Binding-site contacts:
Ligand atom C6 contacts residue PHE342 of chain 1.A at 3.6 Å (hydrophobic).
Ligand atom O6 contacts residue PHE342 of chain 1.A at 3.5 Å.
Ligand atom O6 contacts residue LEU368 of chain 1.A at 3.5 Å.
Ligand atom O6 contacts residue PHE338 of chain 1.A at 3.8 Å.

A protein and the small-molecule ligand that binds it are described below.
Small molecule (SMILES): CC(=O)N[C@@H]1[C@@H](O)[C@H](O)[C@@H](CO)O[C@H]1O

Sequence of chain 1.A:
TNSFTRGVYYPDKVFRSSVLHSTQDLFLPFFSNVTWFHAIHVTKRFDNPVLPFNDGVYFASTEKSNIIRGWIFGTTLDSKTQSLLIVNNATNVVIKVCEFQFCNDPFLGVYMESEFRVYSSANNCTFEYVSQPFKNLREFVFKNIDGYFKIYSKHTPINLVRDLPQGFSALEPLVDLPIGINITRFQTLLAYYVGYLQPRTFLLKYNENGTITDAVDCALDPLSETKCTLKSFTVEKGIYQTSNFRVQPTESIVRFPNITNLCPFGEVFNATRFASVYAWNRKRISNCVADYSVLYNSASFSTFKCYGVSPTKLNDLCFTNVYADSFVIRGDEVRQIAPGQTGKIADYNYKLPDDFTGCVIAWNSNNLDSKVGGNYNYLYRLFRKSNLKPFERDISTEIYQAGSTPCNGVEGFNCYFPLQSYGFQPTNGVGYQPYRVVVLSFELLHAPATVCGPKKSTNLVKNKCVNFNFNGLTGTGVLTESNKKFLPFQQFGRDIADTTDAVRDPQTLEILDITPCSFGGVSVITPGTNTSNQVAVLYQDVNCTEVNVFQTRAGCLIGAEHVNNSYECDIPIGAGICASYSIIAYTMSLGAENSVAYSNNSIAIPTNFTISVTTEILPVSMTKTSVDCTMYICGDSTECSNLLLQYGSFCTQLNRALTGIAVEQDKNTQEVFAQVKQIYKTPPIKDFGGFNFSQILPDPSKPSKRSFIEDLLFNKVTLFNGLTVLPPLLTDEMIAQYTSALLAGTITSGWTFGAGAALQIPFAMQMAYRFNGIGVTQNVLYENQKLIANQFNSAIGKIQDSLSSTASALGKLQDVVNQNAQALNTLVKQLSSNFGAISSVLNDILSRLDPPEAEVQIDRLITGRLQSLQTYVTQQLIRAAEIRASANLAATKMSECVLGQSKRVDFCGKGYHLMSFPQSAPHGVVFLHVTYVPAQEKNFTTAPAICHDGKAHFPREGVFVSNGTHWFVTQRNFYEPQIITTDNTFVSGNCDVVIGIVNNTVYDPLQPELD